Binding-site contacts:
Ligand atom C8 contacts residue ASN1131 of chain 1.B at 4.4 Å.
Ligand atom C5 contacts residue ASN1131 of chain 1.B at 3.7 Å.
Ligand atom C2 contacts residue ASN1131 of chain 1.B at 2.5 Å.
Ligand atom N2 contacts residue ASN1131 of chain 1.B at 3.0 Å (h-bond).
Ligand atom C3 contacts residue ASN1131 of chain 1.B at 3.8 Å.
Ligand atom O5 contacts residue ASN1131 of chain 1.B at 2.4 Å (h-bond).
Ligand atom O7 contacts residue ASN1131 of chain 1.B at 4.4 Å.
Ligand atom C1 contacts residue ASN1131 of chain 1.B at 1.4 Å.
Ligand atom C7 contacts residue ASN1131 of chain 1.B at 3.9 Å.
Ligand atom C4 contacts residue ASN1131 of chain 1.B at 4.2 Å.

Sequence of chain 1.B:
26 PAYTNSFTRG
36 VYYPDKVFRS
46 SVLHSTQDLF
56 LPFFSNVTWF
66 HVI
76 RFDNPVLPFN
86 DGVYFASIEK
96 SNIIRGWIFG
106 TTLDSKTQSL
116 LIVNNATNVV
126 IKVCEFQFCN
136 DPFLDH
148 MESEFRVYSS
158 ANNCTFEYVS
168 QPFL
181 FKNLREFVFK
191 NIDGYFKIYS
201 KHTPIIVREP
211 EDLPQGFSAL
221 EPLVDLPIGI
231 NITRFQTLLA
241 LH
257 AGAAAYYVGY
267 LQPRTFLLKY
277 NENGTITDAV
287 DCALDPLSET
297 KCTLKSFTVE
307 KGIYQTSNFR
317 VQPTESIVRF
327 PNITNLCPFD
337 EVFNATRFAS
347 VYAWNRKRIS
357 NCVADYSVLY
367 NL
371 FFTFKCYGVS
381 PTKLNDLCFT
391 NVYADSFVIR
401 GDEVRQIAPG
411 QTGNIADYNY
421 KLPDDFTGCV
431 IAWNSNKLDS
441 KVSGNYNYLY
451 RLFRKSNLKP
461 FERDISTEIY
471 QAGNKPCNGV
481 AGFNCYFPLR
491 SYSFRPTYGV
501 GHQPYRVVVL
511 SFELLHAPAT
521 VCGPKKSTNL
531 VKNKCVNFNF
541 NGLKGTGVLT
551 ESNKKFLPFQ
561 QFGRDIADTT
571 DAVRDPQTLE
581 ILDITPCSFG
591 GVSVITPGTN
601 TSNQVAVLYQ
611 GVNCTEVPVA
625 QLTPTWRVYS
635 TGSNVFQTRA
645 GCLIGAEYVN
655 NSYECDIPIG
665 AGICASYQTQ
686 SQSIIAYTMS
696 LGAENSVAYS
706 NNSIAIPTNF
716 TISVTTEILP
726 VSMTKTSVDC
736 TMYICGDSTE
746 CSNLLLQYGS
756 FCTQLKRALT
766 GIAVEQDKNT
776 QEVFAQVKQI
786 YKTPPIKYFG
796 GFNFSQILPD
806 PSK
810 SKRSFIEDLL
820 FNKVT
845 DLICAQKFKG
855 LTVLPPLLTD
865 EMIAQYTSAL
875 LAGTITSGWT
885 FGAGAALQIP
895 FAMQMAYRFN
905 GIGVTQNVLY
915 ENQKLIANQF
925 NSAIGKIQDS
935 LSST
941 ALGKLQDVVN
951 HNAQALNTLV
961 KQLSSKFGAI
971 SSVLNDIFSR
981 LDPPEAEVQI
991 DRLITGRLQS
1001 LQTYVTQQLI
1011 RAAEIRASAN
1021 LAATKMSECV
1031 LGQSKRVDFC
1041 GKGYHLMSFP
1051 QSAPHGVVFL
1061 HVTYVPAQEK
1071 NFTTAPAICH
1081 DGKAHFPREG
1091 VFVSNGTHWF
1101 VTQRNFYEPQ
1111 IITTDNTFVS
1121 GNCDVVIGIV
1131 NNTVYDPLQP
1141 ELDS

This protein binds this small molecule.
Small molecule (SMILES): CC(=O)N[C@@H]1[C@@H](O)[C@H](O)[C@@H](CO)O[C@H]1O